Sequence of chain 1.A:
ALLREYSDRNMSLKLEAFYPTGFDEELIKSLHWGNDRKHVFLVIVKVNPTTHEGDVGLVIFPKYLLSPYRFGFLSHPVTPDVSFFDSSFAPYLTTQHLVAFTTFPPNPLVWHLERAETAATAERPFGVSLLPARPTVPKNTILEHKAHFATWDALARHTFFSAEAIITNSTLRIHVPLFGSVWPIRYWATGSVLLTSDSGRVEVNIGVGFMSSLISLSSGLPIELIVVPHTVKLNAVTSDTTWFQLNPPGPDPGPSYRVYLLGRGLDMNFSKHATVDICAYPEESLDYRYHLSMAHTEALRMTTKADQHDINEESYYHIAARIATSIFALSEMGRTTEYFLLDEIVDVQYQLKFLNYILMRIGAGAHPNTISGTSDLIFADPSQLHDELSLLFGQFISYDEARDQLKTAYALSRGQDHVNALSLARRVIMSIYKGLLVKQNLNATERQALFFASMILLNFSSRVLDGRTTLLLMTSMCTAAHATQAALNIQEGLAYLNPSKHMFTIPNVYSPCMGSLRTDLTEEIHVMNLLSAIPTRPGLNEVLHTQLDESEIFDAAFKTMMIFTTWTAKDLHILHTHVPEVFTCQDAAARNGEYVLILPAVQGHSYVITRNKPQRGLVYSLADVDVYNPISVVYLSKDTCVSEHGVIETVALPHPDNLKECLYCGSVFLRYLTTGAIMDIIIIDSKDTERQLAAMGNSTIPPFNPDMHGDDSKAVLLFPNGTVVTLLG

The protein below binds the small molecule below.
Small molecule (SMILES): CC(=O)N[C@H]1[C@H](O[C@H]2[C@H](O)[C@@H](NC(C)=O)CO[C@@H]2CO)O[C@H](CO)[C@@H](O[C@@H]2O[C@H](CO)[C@@H](O)[C@H](O)[C@@H]2O)[C@@H]1O

Binding-site contacts:
Ligand atom O5 contacts residue ASN783 of chain 1.A at 2.4 Å (h-bond).
Ligand atom C3 contacts residue ASN783 of chain 1.A at 3.3 Å.
Ligand atom N2 contacts residue THR785 of chain 1.A at 3.6 Å (h-bond).
Ligand atom O5 contacts residue THR785 of chain 1.A at 4.4 Å.
Ligand atom C1 contacts residue THR785 of chain 1.A at 3.4 Å.
Ligand atom O6 contacts residue PHE781 of chain 1.A at 3.2 Å.
Ligand atom C3 contacts residue LEU725 of chain 1.A at 4.1 Å (hydrophobic).
Ligand atom C7 contacts residue ASN783 of chain 1.A at 3.0 Å.
Ligand atom N2 contacts residue LEU725 of chain 1.A at 3.9 Å.
Ligand atom C8 contacts residue LEU725 of chain 1.A at 3.7 Å (hydrophobic).
Ligand atom C1 contacts residue ASN783 of chain 1.A at 1.4 Å.
Ligand atom C4 contacts residue ASN783 of chain 1.A at 3.9 Å.
Ligand atom C8 contacts residue PHE781 of chain 1.A at 4.1 Å (hydrophobic).
Ligand atom O7 contacts residue ASN783 of chain 1.A at 2.9 Å (h-bond).
Ligand atom C5 contacts residue ASN783 of chain 1.A at 3.6 Å.
Ligand atom C2 contacts residue THR785 of chain 1.A at 4.0 Å.
Ligand atom C7 contacts residue THR785 of chain 1.A at 4.4 Å.
Ligand atom C6 contacts residue PHE781 of chain 1.A at 4.1 Å (hydrophobic).
Ligand atom O3 contacts residue ASN783 of chain 1.A at 4.2 Å.
Ligand atom O3 contacts residue LEU725 of chain 1.A at 3.3 Å.
Ligand atom C7 contacts residue LEU725 of chain 1.A at 4.1 Å (hydrophobic).
Ligand atom N2 contacts residue ASN783 of chain 1.A at 2.6 Å (h-bond).
Ligand atom C8 contacts residue ASN783 of chain 1.A at 4.3 Å.
Ligand atom C2 contacts residue ASN783 of chain 1.A at 1.9 Å.
Ligand atom O6 contacts residue LEU725 of chain 1.A at 4.0 Å.